A small-molecule ligand and the protein it binds are described below.
Small molecule (SMILES): Nc1ncnc2c1ncn2[C@@H]1O[C@H](CO[P](=O)(O)O[P](=O)(O)NP(=O)(O)O)[C@@H](O)[C@H]1O

Sequence of chain 1.D:
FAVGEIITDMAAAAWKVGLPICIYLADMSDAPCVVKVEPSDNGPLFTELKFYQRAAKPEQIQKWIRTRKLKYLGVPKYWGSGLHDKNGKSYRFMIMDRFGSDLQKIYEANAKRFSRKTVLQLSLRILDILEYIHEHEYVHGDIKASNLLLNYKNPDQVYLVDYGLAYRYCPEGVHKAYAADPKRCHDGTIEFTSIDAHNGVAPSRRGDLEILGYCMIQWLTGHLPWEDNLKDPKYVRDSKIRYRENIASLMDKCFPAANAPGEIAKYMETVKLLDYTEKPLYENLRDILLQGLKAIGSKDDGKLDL

Binding-site contacts:
Ligand atom C6 contacts residue PHE134 of chain 1.D at 3.9 Å (hydrophobic).
Ligand atom PB contacts residue ASP197 of chain 1.D at 3.4 Å.
Ligand atom N9 contacts residue LEU184 of chain 1.D at 3.9 Å.
Ligand atom N3 contacts residue LEU184 of chain 1.D at 3.7 Å.
Ligand atom O2B contacts residue ASP197 of chain 1.D at 3.0 Å (salt-bridge).
Ligand atom C6 contacts residue LEU184 of chain 1.D at 3.8 Å (hydrophobic).
Ligand atom O1A contacts residue ASN182 of chain 1.D at 3.0 Å (h-bond).
Ligand atom C5 contacts residue LEU184 of chain 1.D at 3.6 Å (hydrophobic).
Ligand atom PA contacts residue ASP197 of chain 1.D at 3.9 Å.
Ligand atom O2' contacts residue ASP137 of chain 1.D at 3.5 Å (salt-bridge).
Ligand atom O4' contacts residue ILE51 of chain 1.D at 3.6 Å.
Ligand atom N1 contacts residue ARG133 of chain 1.D at 3.7 Å.
Ligand atom C2' contacts residue LEU184 of chain 1.D at 3.7 Å (hydrophobic).
Ligand atom N1 contacts residue PHE134 of chain 1.D at 2.8 Å (h-bond).
Ligand atom O2A contacts residue VAL196 of chain 1.D at 3.9 Å.
Ligand atom C6 contacts residue ASP132 of chain 1.D at 3.8 Å.
Ligand atom O2A contacts residue LYS71 of chain 1.D at 3.4 Å (salt-bridge).
Ligand atom C2 contacts residue PHE134 of chain 1.D at 3.1 Å (hydrophobic).
Ligand atom N6 contacts residue VAL69 of chain 1.D at 3.2 Å.
Ligand atom O1A contacts residue ASP197 of chain 1.D at 3.3 Å (salt-bridge).
Ligand atom PA contacts residue MG1 of chain 1.W at 3.2 Å.
Ligand atom N6 contacts residue MET131 of chain 1.D at 3.5 Å.
Ligand atom O2A contacts residue ASP197 of chain 1.D at 3.6 Å.
Ligand atom PB contacts residue MG1 of chain 1.W at 3.3 Å.
Ligand atom N6 contacts residue ASP132 of chain 1.D at 2.8 Å (salt-bridge).
Ligand atom C2 contacts residue LEU184 of chain 1.D at 3.9 Å (hydrophobic).
Ligand atom C6 contacts residue VAL69 of chain 1.D at 3.7 Å (hydrophobic).
Ligand atom O3' contacts residue ASP137 of chain 1.D at 3.2 Å (salt-bridge).
Ligand atom C8 contacts residue ILE51 of chain 1.D at 3.6 Å (hydrophobic).
Ligand atom C3' contacts residue SER181 of chain 1.D at 3.8 Å.
Ligand atom N6 contacts residue PHE134 of chain 1.D at 3.5 Å.
Ligand atom O3' contacts residue SER181 of chain 1.D at 2.9 Å (h-bond).
Ligand atom O3A contacts residue MG1 of chain 1.W at 3.4 Å.
Ligand atom O2B contacts residue MG1 of chain 1.W at 2.1 Å.
Ligand atom O1A contacts residue MG1 of chain 1.W at 2.0 Å.
Ligand atom O1B contacts residue ASP197 of chain 1.D at 3.3 Å (salt-bridge).
Ligand atom O3A contacts residue LYS71 of chain 1.D at 3.8 Å.
Ligand atom O3A contacts residue ASP197 of chain 1.D at 3.5 Å (salt-bridge).
Ligand atom O5' contacts residue ILE51 of chain 1.D at 3.5 Å.
Ligand atom C4 contacts residue LEU184 of chain 1.D at 3.5 Å (hydrophobic).